This small molecule binds to this protein.
Small molecule (SMILES): CC(=O)N[C@H]1[C@H](O[C@H]2[C@H](O)[C@@H](NC(C)=O)CO[C@@H]2CO)O[C@H](CO)[C@@H](O[C@@H]2O[C@H](CO)[C@@H](O)[C@H](O)[C@@H]2O)[C@@H]1O

Sequence of chain 1.C:
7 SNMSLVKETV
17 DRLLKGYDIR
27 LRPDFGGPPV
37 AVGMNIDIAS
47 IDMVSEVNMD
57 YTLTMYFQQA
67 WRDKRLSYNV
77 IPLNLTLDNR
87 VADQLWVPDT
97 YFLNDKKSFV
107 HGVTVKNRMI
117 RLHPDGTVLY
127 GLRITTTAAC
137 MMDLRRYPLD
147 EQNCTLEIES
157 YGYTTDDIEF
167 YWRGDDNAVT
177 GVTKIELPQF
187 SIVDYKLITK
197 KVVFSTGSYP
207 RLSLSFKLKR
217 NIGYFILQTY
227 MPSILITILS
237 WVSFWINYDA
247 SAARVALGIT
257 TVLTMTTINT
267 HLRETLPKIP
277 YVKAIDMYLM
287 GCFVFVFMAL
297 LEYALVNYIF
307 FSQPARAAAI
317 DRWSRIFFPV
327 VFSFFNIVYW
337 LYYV

Binding-site contacts:
Ligand atom O3 contacts residue ILE194 of chain 1.C at 4.1 Å.
Ligand atom C3 contacts residue LYS192 of chain 1.C at 4.2 Å.
Ligand atom O4 contacts residue ILE194 of chain 1.C at 3.4 Å.
Ligand atom C6 contacts residue LYS192 of chain 1.C at 4.3 Å.
Ligand atom O5 contacts residue ASN149 of chain 1.C at 2.3 Å (h-bond).
Ligand atom C4 contacts residue ASN149 of chain 1.C at 4.2 Å.
Ligand atom C1 contacts residue SER211 of chain 1.C at 4.4 Å.
Ligand atom O5 contacts residue ILE194 of chain 1.C at 4.1 Å.
Ligand atom O6 contacts residue LYS192 of chain 1.C at 3.9 Å.
Ligand atom C3 contacts residue ASN149 of chain 1.C at 3.8 Å.
Ligand atom C2 contacts residue ILE194 of chain 1.C at 4.0 Å (hydrophobic).
Ligand atom C7 contacts residue LYS196 of chain 1.C at 4.1 Å.
Ligand atom C4 contacts residue ILE194 of chain 1.C at 4.4 Å (hydrophobic).
Ligand atom O7 contacts residue ASN149 of chain 1.C at 3.8 Å.
Ligand atom O7 contacts residue LYS192 of chain 1.C at 3.8 Å.
Ligand atom C8 contacts residue ASP190 of chain 1.C at 3.7 Å.
Ligand atom O5 contacts residue LYS192 of chain 1.C at 4.4 Å.
Ligand atom N2 contacts residue LYS213 of chain 1.C at 4.0 Å.
Ligand atom C7 contacts residue ASN149 of chain 1.C at 3.6 Å.
Ligand atom C7 contacts residue LYS192 of chain 1.C at 4.4 Å.
Ligand atom C7 contacts residue LYS213 of chain 1.C at 4.4 Å.
Ligand atom C7 contacts residue SER211 of chain 1.C at 4.0 Å.
Ligand atom C2 contacts residue ASN149 of chain 1.C at 2.4 Å.
Ligand atom O7 contacts residue LYS196 of chain 1.C at 3.4 Å (salt-bridge).
Ligand atom N2 contacts residue ASN149 of chain 1.C at 2.9 Å (h-bond).
Ligand atom C8 contacts residue LYS213 of chain 1.C at 3.7 Å.
Ligand atom C5 contacts residue ASN149 of chain 1.C at 3.6 Å.
Ligand atom C1 contacts residue ASN149 of chain 1.C at 1.4 Å.
Ligand atom C1 contacts residue ILE194 of chain 1.C at 4.1 Å (hydrophobic).
Ligand atom C3 contacts residue SER211 of chain 1.C at 4.4 Å.
Ligand atom O7 contacts residue ILE194 of chain 1.C at 3.9 Å.
Ligand atom C8 contacts residue LYS196 of chain 1.C at 4.1 Å.
Ligand atom O3 contacts residue LYS192 of chain 1.C at 3.5 Å.
Ligand atom O7 contacts residue SER211 of chain 1.C at 2.8 Å (h-bond).